Sequence of chain 2.A:
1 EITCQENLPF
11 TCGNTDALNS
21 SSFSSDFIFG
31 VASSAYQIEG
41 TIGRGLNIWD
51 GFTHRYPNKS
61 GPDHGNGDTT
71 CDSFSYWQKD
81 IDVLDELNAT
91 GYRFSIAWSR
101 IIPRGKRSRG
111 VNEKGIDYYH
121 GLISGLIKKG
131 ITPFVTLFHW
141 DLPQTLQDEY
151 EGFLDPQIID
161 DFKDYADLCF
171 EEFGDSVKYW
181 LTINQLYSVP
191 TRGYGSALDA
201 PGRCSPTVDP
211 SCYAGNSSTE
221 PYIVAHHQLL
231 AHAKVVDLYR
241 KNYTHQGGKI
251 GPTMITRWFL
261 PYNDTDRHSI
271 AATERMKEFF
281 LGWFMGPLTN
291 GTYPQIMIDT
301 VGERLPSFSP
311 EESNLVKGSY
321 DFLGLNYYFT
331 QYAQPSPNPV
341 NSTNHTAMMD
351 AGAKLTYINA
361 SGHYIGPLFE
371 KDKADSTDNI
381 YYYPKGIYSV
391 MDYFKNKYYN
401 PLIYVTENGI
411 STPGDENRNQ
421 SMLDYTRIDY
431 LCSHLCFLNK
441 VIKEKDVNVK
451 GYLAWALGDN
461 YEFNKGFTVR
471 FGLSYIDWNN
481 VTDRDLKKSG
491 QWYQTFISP

Binding-site contacts:
Ligand atom C1 contacts residue ASN58 of chain 2.A at 1.5 Å.
Ligand atom C1 contacts residue SO41 of chain 2.S at 4.0 Å.
Ligand atom C6 contacts residue SER211 of chain 2.A at 4.2 Å.
Ligand atom C5 contacts residue ASN58 of chain 2.A at 3.7 Å.
Ligand atom O6 contacts residue TYR56 of chain 2.A at 3.6 Å.
Ligand atom C2 contacts residue SO41 of chain 2.S at 4.2 Å.
Ligand atom O7 contacts residue ASN58 of chain 2.A at 4.2 Å.
Ligand atom C4 contacts residue ASN58 of chain 2.A at 4.3 Å.
Ligand atom O4 contacts residue SER211 of chain 2.A at 4.0 Å.
Ligand atom O5 contacts residue ASN58 of chain 2.A at 2.4 Å (h-bond).
Ligand atom O6 contacts residue SER211 of chain 2.A at 3.9 Å.
Ligand atom N2 contacts residue SO41 of chain 2.S at 4.1 Å.
Ligand atom C3 contacts residue ASN58 of chain 2.A at 3.8 Å.
Ligand atom C2 contacts residue ASN58 of chain 2.A at 2.7 Å.
Ligand atom C5 contacts residue SER211 of chain 2.A at 4.2 Å.
Ligand atom C7 contacts residue SO41 of chain 2.S at 3.8 Å.
Ligand atom O6 contacts residue ILE42 of chain 1.A at 4.5 Å.
Ligand atom N2 contacts residue ASN58 of chain 2.A at 2.9 Å (h-bond).
Ligand atom C7 contacts residue ASN58 of chain 2.A at 3.8 Å.
Ligand atom O7 contacts residue SO41 of chain 2.S at 3.5 Å (h-bond).

The small molecule below binds the protein below.
Small molecule (SMILES): CC(=O)N[C@@H]1[C@@H](O)[C@H](O)[C@@H](CO)O[C@H]1O

Sequence of chain 1.A:
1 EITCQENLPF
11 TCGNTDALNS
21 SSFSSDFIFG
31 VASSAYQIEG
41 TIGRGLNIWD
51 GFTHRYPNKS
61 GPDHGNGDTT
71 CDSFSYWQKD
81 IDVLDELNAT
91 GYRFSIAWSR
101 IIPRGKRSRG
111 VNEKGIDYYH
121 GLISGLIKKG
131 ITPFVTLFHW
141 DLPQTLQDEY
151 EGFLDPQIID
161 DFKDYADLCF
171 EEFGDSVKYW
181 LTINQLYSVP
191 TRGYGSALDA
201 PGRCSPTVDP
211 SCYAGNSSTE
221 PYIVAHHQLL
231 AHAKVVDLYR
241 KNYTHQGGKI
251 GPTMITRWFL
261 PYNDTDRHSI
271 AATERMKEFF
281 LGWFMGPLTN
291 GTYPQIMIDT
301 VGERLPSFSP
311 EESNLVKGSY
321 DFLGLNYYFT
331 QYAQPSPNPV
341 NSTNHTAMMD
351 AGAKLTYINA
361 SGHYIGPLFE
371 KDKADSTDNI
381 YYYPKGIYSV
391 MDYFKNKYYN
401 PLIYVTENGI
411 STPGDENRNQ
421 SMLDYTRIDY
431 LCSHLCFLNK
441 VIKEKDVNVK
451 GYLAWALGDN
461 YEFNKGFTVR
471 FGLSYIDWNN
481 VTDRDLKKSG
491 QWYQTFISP